Binding-site contacts:
Ligand atom O16 contacts residue ARG123 of chain 1.A at 2.7 Å (salt-bridge).
Ligand atom C36 contacts residue ALA375 of chain 1.A at 3.4 Å (hydrophobic).
Ligand atom O4 contacts residue TYR160 of chain 1.A at 2.6 Å (h-bond).
Ligand atom C16 contacts residue ASP161 of chain 1.A at 3.3 Å.
Ligand atom C4 contacts residue TYR160 of chain 1.A at 3.2 Å (hydrophobic).
Ligand atom C46 contacts residue ARG373 of chain 1.A at 3.8 Å.
Ligand atom O27 contacts residue PHE374 of chain 1.A at 3.0 Å (h-bond).
Ligand atom O27 contacts residue ALA375 of chain 1.A at 3.5 Å.
Ligand atom C24 contacts residue ALA385 of chain 1.A at 3.6 Å (hydrophobic).
Ligand atom C42 contacts residue ARG123 of chain 1.A at 3.3 Å.
Ligand atom C25 contacts residue ALA385 of chain 1.A at 3.6 Å (hydrophobic).
Ligand atom C15 contacts residue TYR160 of chain 1.A at 3.5 Å (hydrophobic).
Ligand atom C12 contacts residue GLU315 of chain 1.A at 3.5 Å.
Ligand atom O29 contacts residue ARG373 of chain 1.A at 3.6 Å.
Ligand atom O16 contacts residue TYR160 of chain 1.A at 3.1 Å (h-bond).
Ligand atom O29 contacts residue ALA375 of chain 1.A at 3.6 Å (h-bond).
Ligand atom C5 contacts residue TYR160 of chain 1.A at 3.1 Å (hydrophobic).
Ligand atom C35 contacts residue ALA375 of chain 1.A at 3.5 Å (hydrophobic).
Ligand atom C41 contacts residue LYS313 of chain 1.A at 3.7 Å.
Ligand atom O34 contacts residue ALA375 of chain 1.A at 3.6 Å.
Ligand atom C5 contacts residue LEU120 of chain 1.A at 3.8 Å (hydrophobic).
Ligand atom C10 contacts residue GLU315 of chain 1.A at 3.6 Å.
Ligand atom O27 contacts residue ALA385 of chain 1.A at 3.2 Å.
Ligand atom C12 contacts residue ASP314 of chain 1.A at 3.7 Å.
Ligand atom C11 contacts residue GLU315 of chain 1.A at 3.6 Å.
Ligand atom O15 contacts residue TYR160 of chain 1.A at 2.6 Å (h-bond).
Ligand atom N26 contacts residue GLN124 of chain 1.A at 3.2 Å (h-bond).
Ligand atom N26 contacts residue ALA375 of chain 1.A at 3.8 Å.
Ligand atom C23 contacts residue ALA385 of chain 1.A at 3.7 Å (hydrophobic).
Ligand atom C47 contacts residue VAL125 of chain 1.A at 3.4 Å (hydrophobic).
Ligand atom C48 contacts residue ARG333 of chain 1.A at 3.5 Å.
Ligand atom C15 contacts residue ASP161 of chain 1.A at 3.3 Å.
Ligand atom C6 contacts residue LEU120 of chain 1.A at 3.7 Å (hydrophobic).
Ligand atom C43 contacts residue TYR309 of chain 1.A at 3.7 Å (hydrophobic).
Ligand atom C25 contacts residue ALA375 of chain 1.A at 3.6 Å (hydrophobic).
Ligand atom O29 contacts residue PHE374 of chain 1.A at 3.1 Å.
Ligand atom O16 contacts residue ASP161 of chain 1.A at 3.4 Å (salt-bridge).
Ligand atom C27 contacts residue ALA375 of chain 1.A at 3.8 Å (hydrophobic).
Ligand atom C45 contacts residue ARG373 of chain 1.A at 3.8 Å.
Ligand atom C10 contacts residue ASP314 of chain 1.A at 3.2 Å.

Sequence of chain 1.A:
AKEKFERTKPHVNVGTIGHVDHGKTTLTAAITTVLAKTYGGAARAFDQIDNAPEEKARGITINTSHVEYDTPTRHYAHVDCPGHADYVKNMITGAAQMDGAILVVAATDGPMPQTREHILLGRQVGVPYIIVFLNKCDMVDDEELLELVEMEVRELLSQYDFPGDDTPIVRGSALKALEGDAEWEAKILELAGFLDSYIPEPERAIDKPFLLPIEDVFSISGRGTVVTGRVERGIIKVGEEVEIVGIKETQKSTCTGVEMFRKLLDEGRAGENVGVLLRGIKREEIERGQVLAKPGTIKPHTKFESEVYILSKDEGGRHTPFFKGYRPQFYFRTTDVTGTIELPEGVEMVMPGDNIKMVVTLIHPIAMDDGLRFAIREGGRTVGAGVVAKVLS

A small-molecule ligand and the protein it binds are described below.
Small molecule (SMILES): C/C=C\C=C\[C@@H]1O[C@](O)([C@H](CC)C(=O)NC/C=C/C=C(\C)[C@@H](OC)[C@@H](C)[C@@H]2O[C@H](/C=C/C=C/C=C(\C)C(=O)c3c(O)cc[nH]c3=O)[C@H](O)[C@@H]2O)[C@H](O)[C@H](O)C1(C)C